Sequence of chain 1.B:
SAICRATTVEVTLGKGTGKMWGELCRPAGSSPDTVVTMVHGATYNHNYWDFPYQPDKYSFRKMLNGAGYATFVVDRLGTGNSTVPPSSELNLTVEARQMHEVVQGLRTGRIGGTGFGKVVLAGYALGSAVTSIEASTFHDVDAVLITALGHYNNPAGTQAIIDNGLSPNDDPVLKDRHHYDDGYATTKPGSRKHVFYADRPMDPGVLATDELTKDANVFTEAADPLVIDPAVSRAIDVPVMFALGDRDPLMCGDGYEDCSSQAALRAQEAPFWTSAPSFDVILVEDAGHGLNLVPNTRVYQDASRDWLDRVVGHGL

Binding-site contacts:
Ligand atom N2 contacts residue ILE222 of chain 1.B at 3.5 Å.
Ligand atom C14 contacts residue PHE279 of chain 1.B at 3.7 Å (hydrophobic).
Ligand atom O1 contacts residue ALA185 of chain 1.B at 3.4 Å.
Ligand atom O4 contacts residue PHE279 of chain 1.B at 3.6 Å.
Ligand atom C16 contacts residue PHE279 of chain 1.B at 3.6 Å (hydrophobic).
Ligand atom O contacts residue ALA102 of chain 1.B at 2.7 Å (h-bond).
Ligand atom C21 contacts residue ASN213 of chain 1.B at 3.7 Å.
Ligand atom C24 contacts residue VAL287 of chain 1.B at 3.5 Å (hydrophobic).
Ligand atom C17 contacts residue ALA245 of chain 1.B at 3.6 Å (hydrophobic).
Ligand atom C7 contacts residue ALA102 of chain 1.B at 3.1 Å (hydrophobic).
Ligand atom O contacts residue ALA185 of chain 1.B at 3.1 Å.
Ligand atom C6 contacts residue ALA102 of chain 1.B at 3.5 Å (hydrophobic).
Ligand atom C5 contacts residue ALA102 of chain 1.B at 3.8 Å (hydrophobic).
Ligand atom C10 contacts residue ILE221 of chain 1.B at 3.5 Å (hydrophobic).
Ligand atom O contacts residue LEU186 of chain 1.B at 3.0 Å (h-bond).
Ligand atom O3 contacts residue ASN277 of chain 1.B at 3.4 Å (h-bond).
Ligand atom O2 contacts residue ILE222 of chain 1.B at 3.7 Å.
Ligand atom C7 contacts residue TYR184 of chain 1.B at 3.7 Å (hydrophobic).
Ligand atom C7 contacts residue ALA185 of chain 1.B at 3.6 Å (hydrophobic).
Ligand atom N3 contacts residue THR218 of chain 1.B at 3.7 Å.
Ligand atom O3 contacts residue ALA245 of chain 1.B at 3.2 Å.
Ligand atom N contacts residue ALA102 of chain 1.B at 3.4 Å.
Ligand atom N3 contacts residue ALA282 of chain 1.B at 3.5 Å.
Ligand atom O contacts residue GLY101 of chain 1.B at 3.7 Å.
Ligand atom C12 contacts residue ILE221 of chain 1.B at 3.8 Å (hydrophobic).
Ligand atom C19 contacts residue LEU310 of chain 1.B at 3.7 Å (hydrophobic).
Ligand atom C7 contacts residue HIS349 of chain 1.B at 3.5 Å.
Ligand atom O5 contacts residue ALA282 of chain 1.B at 2.6 Å (h-bond).
Ligand atom C7 contacts residue TYR104 of chain 1.B at 3.3 Å (hydrophobic).
Ligand atom C17 contacts residue GLY225 of chain 1.B at 3.5 Å.
Ligand atom C6 contacts residue ALA185 of chain 1.B at 3.4 Å (hydrophobic).
Ligand atom N1 contacts residue ALA282 of chain 1.B at 3.6 Å.
Ligand atom C10 contacts residue ASN277 of chain 1.B at 3.5 Å.
Ligand atom O1 contacts residue HIS349 of chain 1.B at 3.0 Å (h-bond).
Ligand atom O4 contacts residue ALA245 of chain 1.B at 3.4 Å.
Ligand atom C11 contacts residue ILE221 of chain 1.B at 3.5 Å (hydrophobic).
Ligand atom C15 contacts residue PHE279 of chain 1.B at 3.4 Å (hydrophobic).
Ligand atom C19 contacts residue MET311 of chain 1.B at 3.8 Å (hydrophobic).
Ligand atom C24 contacts residue ALA282 of chain 1.B at 3.0 Å (hydrophobic).
Ligand atom C20 contacts residue MET311 of chain 1.B at 3.3 Å (hydrophobic).

A protein and the small-molecule ligand that binds it are described below.
Small molecule (SMILES): COC(=O)c1nc(-c2ccc3c(n2)C(=O)C(N)=C(OC)C3=O)c(N)c(-c2cccc(OC)c2O)c1C